Sequence of chain 1.B:
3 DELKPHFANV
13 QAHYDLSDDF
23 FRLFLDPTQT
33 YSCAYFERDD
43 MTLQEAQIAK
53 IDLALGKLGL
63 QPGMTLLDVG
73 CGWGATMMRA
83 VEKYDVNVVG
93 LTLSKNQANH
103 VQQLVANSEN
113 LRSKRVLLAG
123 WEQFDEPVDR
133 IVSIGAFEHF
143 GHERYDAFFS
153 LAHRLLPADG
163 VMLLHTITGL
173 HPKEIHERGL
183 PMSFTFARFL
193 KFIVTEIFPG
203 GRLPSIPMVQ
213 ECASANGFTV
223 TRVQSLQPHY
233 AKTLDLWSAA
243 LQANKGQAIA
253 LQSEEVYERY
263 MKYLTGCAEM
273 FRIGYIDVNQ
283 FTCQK

Binding-site contacts:
Ligand atom C11 contacts residue TYR16 of chain 1.B at 3.2 Å (hydrophobic).
Ligand atom C13 contacts residue TYR232 of chain 1.B at 3.2 Å (hydrophobic).
Ligand atom N1 contacts residue TYR16 of chain 1.B at 3.9 Å.
Ligand atom C8 contacts residue HIS141 of chain 1.B at 3.8 Å.
Ligand atom C12 contacts residue GLY137 of chain 1.B at 3.3 Å.
Ligand atom C17 contacts residue CYS269 of chain 1.B at 3.8 Å (hydrophobic).
Ligand atom C11 contacts residue TYR33 of chain 1.B at 3.2 Å (hydrophobic).
Ligand atom C16 contacts residue ILE169 of chain 1.B at 3.8 Å (hydrophobic).
Ligand atom C14 contacts residue TYR265 of chain 1.B at 3.3 Å (hydrophobic).
Ligand atom C2 contacts residue GLY203 of chain 1.B at 3.5 Å.
Ligand atom C11 contacts residue SAH1 of chain 1.I at 3.5 Å.
Ligand atom C6 contacts residue PHE200 of chain 1.B at 3.6 Å (hydrophobic).
Ligand atom C19 contacts residue CYS269 of chain 1.B at 3.5 Å (hydrophobic).
Ligand atom C22 contacts residue ILE278 of chain 1.B at 3.6 Å (hydrophobic).
Ligand atom C5 contacts residue LEU205 of chain 1.B at 3.7 Å (hydrophobic).
Ligand atom C14 contacts residue TYR232 of chain 1.B at 3.8 Å (hydrophobic).
Ligand atom N1 contacts residue CO31 of chain 1.H at 3.9 Å.
Ligand atom N1 contacts residue TYR33 of chain 1.B at 3.6 Å.
Ligand atom C15 contacts residue TRP239 of chain 1.B at 3.9 Å (hydrophobic).
Ligand atom C13 contacts residue CO31 of chain 1.H at 3.4 Å.
Ligand atom C16 contacts residue TYR232 of chain 1.B at 3.4 Å (hydrophobic).
Ligand atom C22 contacts residue LEU205 of chain 1.B at 3.8 Å (hydrophobic).
Ligand atom C4 contacts residue GLY203 of chain 1.B at 3.5 Å.
Ligand atom C4 contacts residue ARG204 of chain 1.B at 3.7 Å.
Ligand atom C12 contacts residue TYR33 of chain 1.B at 3.3 Å (hydrophobic).
Ligand atom C13 contacts residue TYR33 of chain 1.B at 3.8 Å (hydrophobic).
Ligand atom C15 contacts residue TYR265 of chain 1.B at 3.6 Å (hydrophobic).
Ligand atom C10 contacts residue TYR16 of chain 1.B at 3.3 Å (hydrophobic).
Ligand atom C22 contacts residue LEU192 of chain 1.B at 3.3 Å (hydrophobic).
Ligand atom C18 contacts residue CYS269 of chain 1.B at 3.7 Å (hydrophobic).
Ligand atom C1 contacts residue LEU192 of chain 1.B at 3.6 Å (hydrophobic).
Ligand atom C8 contacts residue PHE200 of chain 1.B at 3.6 Å (hydrophobic).
Ligand atom C14 contacts residue PHE200 of chain 1.B at 3.9 Å (hydrophobic).
Ligand atom C15 contacts residue TYR232 of chain 1.B at 3.3 Å (hydrophobic).
Ligand atom C20 contacts residue ILE278 of chain 1.B at 3.6 Å (hydrophobic).
Ligand atom C7 contacts residue GLU140 of chain 1.B at 3.5 Å.
Ligand atom C3 contacts residue LEU205 of chain 1.B at 3.9 Å (hydrophobic).
Ligand atom C12 contacts residue CO31 of chain 1.H at 3.1 Å.
Ligand atom C18 contacts residue ILE169 of chain 1.B at 3.6 Å (hydrophobic).
Ligand atom C10 contacts residue PHE200 of chain 1.B at 3.8 Å (hydrophobic).

This protein binds this small molecule.
Small molecule (SMILES): CCCCCCCCCC[N+](C)(C)CCCCCCCCCC